A small-molecule ligand and the protein it binds are described below.
Small molecule (SMILES): Cc1cn([C@H]2C[C@H](O[P](=O)(O)OC[C@H]3O[C@@H](n4cnc5c(=O)nc(N)[nH]c54)C[C@@H]3O[P](=O)(O)OC[C@H]3O[C@@H](n4ccc(N)nc4=O)C[C@@H]3O[P](=O)(O)OC[C@H]3O[C@@H](n4cnc5c(N)ncnc54)C[C@@H]3O)[C@@H](CO[P](=O)(O)O[C@H]3C[C@H](n4cnc5c(N)ncnc54)O[C@@H]3CO[P](=O)(O)O[C@H]3C[C@H](n4ccc(N)nc4=O)O[C@@H]3CO[P](=O)(O)O[C@H]3C[C@H](n4cnc5c(=O)nc(N)[nH]c54)O[C@@H]3CO[P](=O)(O)O[C@H]3C[C@H](n4cc(C)c(=O)[nH]c4=O)O[C@@H]3CO)O2)c(=O)[nH]c1=O

Sequence of chain 1.A:
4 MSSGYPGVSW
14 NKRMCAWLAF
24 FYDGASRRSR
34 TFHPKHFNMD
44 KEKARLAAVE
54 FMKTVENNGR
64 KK

Binding-site contacts:
Ligand atom N1 contacts residue DT5 of chain 1.C at 2.8 Å (h-bond).
Ligand atom O4 contacts residue DA4 of chain 1.C at 2.7 Å (h-bond).
Ligand atom P contacts residue HIS36 of chain 1.A at 3.3 Å.
Ligand atom N4 contacts residue DG6 of chain 1.C at 3.0 Å (h-bond).
Ligand atom OP2 contacts residue ARG31 of chain 1.A at 3.2 Å.
Ligand atom N1 contacts residue DC7 of chain 1.C at 2.9 Å (h-bond).
Ligand atom C2 contacts residue DA4 of chain 1.C at 3.2 Å.
Ligand atom O6 contacts residue DC3 of chain 1.C at 2.9 Å (h-bond).
Ligand atom OP2 contacts residue SER32 of chain 1.A at 2.8 Å (h-bond).
Ligand atom O6 contacts residue ARG30 of chain 1.A at 3.3 Å (salt-bridge).
Ligand atom N6 contacts residue DT1 of chain 1.C at 2.9 Å (h-bond).
Ligand atom N4 contacts residue MET17 of chain 1.A at 3.3 Å (h-bond).
Ligand atom OP2 contacts residue THR34 of chain 1.A at 2.8 Å (h-bond).
Ligand atom C2 contacts residue DT1 of chain 1.C at 3.2 Å.
Ligand atom O6 contacts residue DC7 of chain 1.C at 3.0 Å (h-bond).
Ligand atom C2' contacts residue THR34 of chain 1.A at 3.4 Å.
Ligand atom N3 contacts residue DG2 of chain 1.C at 3.0 Å (h-bond).
Ligand atom N7 contacts residue SER32 of chain 1.A at 2.8 Å (h-bond).
Ligand atom O6 contacts residue DG2 of chain 1.C at 3.3 Å (h-bond).
Ligand atom O6 contacts residue DG6 of chain 1.C at 3.2 Å (h-bond).
Ligand atom OP2 contacts residue HIS36 of chain 1.A at 2.5 Å (h-bond).
Ligand atom N6 contacts residue DA4 of chain 1.C at 3.1 Å (h-bond).
Ligand atom O2 contacts residue DG2 of chain 1.C at 2.9 Å (h-bond).
Ligand atom OP1 contacts residue ARG31 of chain 1.A at 2.9 Å (salt-bridge).
Ligand atom N2 contacts residue DC7 of chain 1.C at 2.8 Å (h-bond).
Ligand atom O4 contacts residue PHE23 of chain 1.A at 2.9 Å.
Ligand atom O2 contacts residue DG6 of chain 1.C at 2.7 Å (h-bond).
Ligand atom N2 contacts residue DA4 of chain 1.C at 3.3 Å (h-bond).
Ligand atom C2 contacts residue DT5 of chain 1.C at 3.4 Å.
Ligand atom O6 contacts residue ARG16 of chain 1.A at 3.0 Å (salt-bridge).
Ligand atom N1 contacts residue DC3 of chain 1.C at 2.8 Å (h-bond).
Ligand atom N2 contacts residue DC3 of chain 1.C at 2.7 Å (h-bond).
Ligand atom N4 contacts residue DG2 of chain 1.C at 3.0 Å (h-bond).
Ligand atom N3 contacts residue DG6 of chain 1.C at 3.0 Å (h-bond).
Ligand atom N1 contacts residue DT1 of chain 1.C at 2.6 Å (h-bond).
Ligand atom N4 contacts residue DT5 of chain 1.C at 3.0 Å (h-bond).
Ligand atom N3 contacts residue DA4 of chain 1.C at 2.6 Å (h-bond).
Ligand atom OP1 contacts residue HIS36 of chain 1.A at 3.3 Å.
Ligand atom N4 contacts residue DT1 of chain 1.C at 3.0 Å (h-bond).
Ligand atom N1 contacts residue DA4 of chain 1.C at 3.4 Å (h-bond).